Sequence of chain 1.A:
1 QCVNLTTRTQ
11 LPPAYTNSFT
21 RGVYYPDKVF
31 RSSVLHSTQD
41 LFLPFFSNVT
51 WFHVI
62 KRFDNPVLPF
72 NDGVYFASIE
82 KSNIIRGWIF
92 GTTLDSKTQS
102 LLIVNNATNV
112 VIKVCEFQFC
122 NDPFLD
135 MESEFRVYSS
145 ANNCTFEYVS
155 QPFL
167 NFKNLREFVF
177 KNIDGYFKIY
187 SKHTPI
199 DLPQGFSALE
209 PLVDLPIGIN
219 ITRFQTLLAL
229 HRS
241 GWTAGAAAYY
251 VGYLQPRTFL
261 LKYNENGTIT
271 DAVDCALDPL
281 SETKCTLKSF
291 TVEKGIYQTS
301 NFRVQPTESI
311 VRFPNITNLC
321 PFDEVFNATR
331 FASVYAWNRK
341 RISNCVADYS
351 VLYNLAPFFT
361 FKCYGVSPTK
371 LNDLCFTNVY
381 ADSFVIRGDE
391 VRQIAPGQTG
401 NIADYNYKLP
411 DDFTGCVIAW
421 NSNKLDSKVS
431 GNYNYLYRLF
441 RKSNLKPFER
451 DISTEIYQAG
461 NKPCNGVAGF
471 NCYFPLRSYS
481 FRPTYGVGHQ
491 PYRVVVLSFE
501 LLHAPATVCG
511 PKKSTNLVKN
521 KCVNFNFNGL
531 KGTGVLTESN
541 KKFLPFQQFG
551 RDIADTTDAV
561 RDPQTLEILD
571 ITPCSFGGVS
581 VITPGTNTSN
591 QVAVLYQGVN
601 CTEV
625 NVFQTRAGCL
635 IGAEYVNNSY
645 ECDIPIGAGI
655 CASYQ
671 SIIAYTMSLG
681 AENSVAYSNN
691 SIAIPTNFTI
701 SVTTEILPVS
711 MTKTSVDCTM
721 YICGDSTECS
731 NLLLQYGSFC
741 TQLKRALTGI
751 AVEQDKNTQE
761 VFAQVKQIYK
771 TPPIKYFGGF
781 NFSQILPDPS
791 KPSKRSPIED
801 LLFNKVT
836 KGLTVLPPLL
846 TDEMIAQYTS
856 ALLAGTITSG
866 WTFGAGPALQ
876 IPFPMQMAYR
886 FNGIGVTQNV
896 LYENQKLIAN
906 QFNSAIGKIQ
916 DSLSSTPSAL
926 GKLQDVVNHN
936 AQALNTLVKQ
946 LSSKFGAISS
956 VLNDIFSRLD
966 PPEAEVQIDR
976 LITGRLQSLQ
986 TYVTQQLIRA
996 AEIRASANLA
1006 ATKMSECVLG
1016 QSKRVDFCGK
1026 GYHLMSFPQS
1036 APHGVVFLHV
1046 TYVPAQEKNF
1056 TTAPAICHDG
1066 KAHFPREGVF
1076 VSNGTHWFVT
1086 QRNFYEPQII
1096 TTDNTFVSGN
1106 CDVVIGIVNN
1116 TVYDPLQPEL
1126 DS

Binding-site contacts:
Ligand atom C5 contacts residue ASN1114 of chain 1.A at 3.7 Å.
Ligand atom C3 contacts residue ASN1114 of chain 1.A at 3.8 Å.
Ligand atom C4 contacts residue ASN1114 of chain 1.A at 4.2 Å.
Ligand atom C1 contacts residue ASN1114 of chain 1.A at 1.4 Å.
Ligand atom C7 contacts residue ASN1114 of chain 1.A at 3.5 Å.
Ligand atom N2 contacts residue ASN1114 of chain 1.A at 2.9 Å (h-bond).
Ligand atom C2 contacts residue ASN1114 of chain 1.A at 2.5 Å.
Ligand atom O7 contacts residue ASN1114 of chain 1.A at 3.8 Å.
Ligand atom O5 contacts residue ASN1114 of chain 1.A at 2.4 Å (h-bond).

A small-molecule ligand and the protein it binds are described below.
Small molecule (SMILES): CC(=O)N[C@H]1[C@H](O[C@H]2[C@H](O)[C@@H](NC(C)=O)CO[C@@H]2CO)O[C@H](CO)[C@@H](O)[C@@H]1O